Sequence of chain 2.A:
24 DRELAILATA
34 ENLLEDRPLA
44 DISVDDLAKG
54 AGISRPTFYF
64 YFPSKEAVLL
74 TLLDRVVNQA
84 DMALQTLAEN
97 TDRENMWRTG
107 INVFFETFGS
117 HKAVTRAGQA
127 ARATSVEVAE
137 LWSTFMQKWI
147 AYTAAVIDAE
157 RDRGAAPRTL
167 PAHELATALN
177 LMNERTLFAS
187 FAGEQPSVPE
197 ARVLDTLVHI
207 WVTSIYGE

The small molecule below binds the protein below.
Small molecule (SMILES): N#CCC(=O)N1CCC(c2nc(-c3cccs3)no2)CC1

Binding-site contacts:
Ligand atom C3 contacts residue TRP207 of chain 2.A at 3.6 Å (hydrophobic).
Ligand atom C contacts residue PHE110 of chain 2.A at 3.3 Å (hydrophobic).
Ligand atom C11 contacts residue TYR148 of chain 2.A at 3.7 Å (hydrophobic).
Ligand atom C contacts residue ASN179 of chain 2.A at 3.7 Å.
Ligand atom O contacts residue PHE110 of chain 2.A at 3.6 Å.
Ligand atom C8 contacts residue TRP103 of chain 2.A at 3.8 Å (hydrophobic).
Ligand atom C4 contacts residue ILE107 of chain 2.A at 3.7 Å (hydrophobic).
Ligand atom N2 contacts residue TYR148 of chain 2.A at 2.9 Å.
Ligand atom S contacts residue MET102 of chain 2.A at 3.2 Å (h-bond).
Ligand atom N3 contacts residue GLY106 of chain 2.A at 3.8 Å.
Ligand atom C8 contacts residue THR149 of chain 2.A at 3.8 Å.
Ligand atom C6 contacts residue THR149 of chain 2.A at 3.6 Å.
Ligand atom C3 contacts residue ASN179 of chain 2.A at 3.8 Å.
Ligand atom N contacts residue PHE110 of chain 2.A at 4.0 Å.
Ligand atom C2 contacts residue ASN176 of chain 2.A at 3.9 Å.
Ligand atom C7 contacts residue ASN176 of chain 2.A at 3.2 Å.
Ligand atom C12 contacts residue MET102 of chain 2.A at 3.8 Å (hydrophobic).
Ligand atom N contacts residue PHE114 of chain 2.A at 3.9 Å.
Ligand atom C7 contacts residue TRP145 of chain 2.A at 3.9 Å (hydrophobic).
Ligand atom O1 contacts residue TYR148 of chain 2.A at 3.5 Å.
Ligand atom N1 contacts residue PHE110 of chain 2.A at 3.5 Å.
Ligand atom N3 contacts residue TRP103 of chain 2.A at 3.9 Å.
Ligand atom C5 contacts residue THR149 of chain 2.A at 3.4 Å.
Ligand atom N1 contacts residue ASN176 of chain 2.A at 3.5 Å (h-bond).
Ligand atom C7 contacts residue PHE110 of chain 2.A at 3.5 Å (hydrophobic).
Ligand atom C3 contacts residue ILE107 of chain 2.A at 3.7 Å (hydrophobic).
Ligand atom C4 contacts residue GLY106 of chain 2.A at 3.6 Å.
Ligand atom O1 contacts residue THR149 of chain 2.A at 3.4 Å (h-bond).
Ligand atom C13 contacts residue MET102 of chain 2.A at 3.4 Å (hydrophobic).
Ligand atom O contacts residue ASN179 of chain 2.A at 2.8 Å (h-bond).
Ligand atom N2 contacts residue VAL152 of chain 2.A at 3.8 Å.
Ligand atom C contacts residue ASN176 of chain 2.A at 3.5 Å.
Ligand atom C1 contacts residue PHE110 of chain 2.A at 3.6 Å (hydrophobic).
Ligand atom C9 contacts residue TYR148 of chain 2.A at 3.8 Å (hydrophobic).
Ligand atom C2 contacts residue PHE110 of chain 2.A at 3.6 Å (hydrophobic).
Ligand atom C7 contacts residue THR149 of chain 2.A at 3.9 Å.
Ligand atom S contacts residue GLY106 of chain 2.A at 3.5 Å.
Ligand atom O1 contacts residue TRP103 of chain 2.A at 3.9 Å.
Ligand atom C6 contacts residue PHE110 of chain 2.A at 3.8 Å (hydrophobic).
Ligand atom C1 contacts residue ASN176 of chain 2.A at 3.1 Å.